The small molecule below binds the protein below.
Small molecule (SMILES): O=c1[nH]c(=O)c2nn[nH]c2[nH]1

Sequence of chain 4.A:
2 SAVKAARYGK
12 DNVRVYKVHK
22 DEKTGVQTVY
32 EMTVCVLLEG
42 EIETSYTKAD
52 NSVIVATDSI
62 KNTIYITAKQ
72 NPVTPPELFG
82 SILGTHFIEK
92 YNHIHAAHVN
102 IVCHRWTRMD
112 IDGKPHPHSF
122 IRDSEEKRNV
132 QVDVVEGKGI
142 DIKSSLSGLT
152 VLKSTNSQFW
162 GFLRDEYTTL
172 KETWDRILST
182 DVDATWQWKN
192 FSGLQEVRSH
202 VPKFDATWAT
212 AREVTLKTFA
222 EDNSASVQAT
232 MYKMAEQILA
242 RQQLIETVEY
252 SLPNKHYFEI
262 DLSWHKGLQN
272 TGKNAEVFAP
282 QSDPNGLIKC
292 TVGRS

Binding-site contacts:
Ligand atom N1 contacts residue GLN229 of chain 3.A at 2.9 Å (h-bond).
Ligand atom O6 contacts residue THR58 of chain 4.A at 4.0 Å.
Ligand atom N8 contacts residue LEU171 of chain 3.A at 3.8 Å.
Ligand atom N9 contacts residue LEU171 of chain 3.A at 4.0 Å.
Ligand atom N8 contacts residue ALA57 of chain 4.A at 3.8 Å.
Ligand atom C4 contacts residue ASN255 of chain 3.A at 3.8 Å.
Ligand atom N9 contacts residue PHE160 of chain 3.A at 3.6 Å.
Ligand atom N8 contacts residue ASP59 of chain 4.A at 3.8 Å.
Ligand atom C2 contacts residue GLN229 of chain 3.A at 3.9 Å.
Ligand atom O6 contacts residue TYR9 of chain 4.A at 3.9 Å.
Ligand atom C5 contacts residue THR58 of chain 4.A at 3.9 Å.
Ligand atom N3 contacts residue ASN255 of chain 3.A at 3.4 Å (h-bond).
Ligand atom N1 contacts residue PHE160 of chain 3.A at 3.7 Å.
Ligand atom N7 contacts residue ALA57 of chain 4.A at 3.7 Å.
Ligand atom O2 contacts residue ARG177 of chain 3.A at 2.9 Å (salt-bridge).
Ligand atom N7 contacts residue THR58 of chain 4.A at 2.8 Å (h-bond).
Ligand atom N3 contacts residue PHE160 of chain 3.A at 3.7 Å.
Ligand atom O6 contacts residue GLN229 of chain 3.A at 2.9 Å (h-bond).
Ligand atom C2 contacts residue VAL228 of chain 3.A at 4.0 Å (hydrophobic).
Ligand atom O6 contacts residue PHE160 of chain 3.A at 4.0 Å.
Ligand atom N9 contacts residue ARG177 of chain 3.A at 4.1 Å.
Ligand atom C4 contacts residue ARG177 of chain 3.A at 3.9 Å.
Ligand atom N8 contacts residue THR58 of chain 4.A at 3.1 Å (h-bond).
Ligand atom C2 contacts residue ARG177 of chain 3.A at 3.6 Å.
Ligand atom C6 contacts residue GLN229 of chain 3.A at 3.7 Å.
Ligand atom N9 contacts residue THR58 of chain 4.A at 3.9 Å.
Ligand atom C2 contacts residue PHE160 of chain 3.A at 3.7 Å (hydrophobic).
Ligand atom O6 contacts residue ILE289 of chain 3.A at 4.0 Å.
Ligand atom O2 contacts residue GLN229 of chain 3.A at 3.9 Å.
Ligand atom C5 contacts residue PHE160 of chain 3.A at 3.5 Å (hydrophobic).
Ligand atom O2 contacts residue VAL228 of chain 3.A at 3.0 Å (h-bond).
Ligand atom C4 contacts residue PHE160 of chain 3.A at 3.4 Å (hydrophobic).
Ligand atom O6 contacts residue ILE55 of chain 4.A at 3.6 Å.
Ligand atom C2 contacts residue ASN255 of chain 3.A at 4.0 Å.
Ligand atom N7 contacts residue PHE160 of chain 3.A at 3.7 Å.
Ligand atom N3 contacts residue ARG177 of chain 3.A at 3.1 Å (salt-bridge).
Ligand atom O2 contacts residue SER227 of chain 3.A at 3.6 Å.
Ligand atom C6 contacts residue PHE160 of chain 3.A at 3.6 Å (hydrophobic).
Ligand atom N8 contacts residue PHE160 of chain 3.A at 3.7 Å.
Ligand atom O2 contacts residue PHE160 of chain 3.A at 4.0 Å.

Sequence of chain 3.A:
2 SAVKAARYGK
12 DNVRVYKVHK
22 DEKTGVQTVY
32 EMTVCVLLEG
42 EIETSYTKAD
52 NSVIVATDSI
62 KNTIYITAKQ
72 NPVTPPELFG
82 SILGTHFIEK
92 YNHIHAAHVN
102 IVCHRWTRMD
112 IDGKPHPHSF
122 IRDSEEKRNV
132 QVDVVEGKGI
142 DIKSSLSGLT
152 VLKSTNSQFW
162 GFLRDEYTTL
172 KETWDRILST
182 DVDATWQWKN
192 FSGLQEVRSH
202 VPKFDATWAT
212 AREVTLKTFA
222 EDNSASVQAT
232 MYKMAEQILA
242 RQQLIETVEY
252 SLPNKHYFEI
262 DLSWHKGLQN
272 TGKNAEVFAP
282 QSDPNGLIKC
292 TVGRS